The small molecule below binds the protein below.
Small molecule (SMILES): CC(=O)N[C@H]1[C@H](O[C@H]2[C@H](O)[C@@H](NC(C)=O)CO[C@@H]2CO[C@@H]2O[C@@H](C)[C@@H](O)[C@@H](O)[C@@H]2O)O[C@H](CO)[C@@H](O[C@@H]2O[C@H](CO[C@H]3O[C@H](CO)[C@@H](O)[C@H](O)[C@@H]3O)[C@@H](O)[C@H](O[C@H]3O[C@H](CO)[C@@H](O)[C@H](O)[C@@H]3O)[C@@H]2O)[C@@H]1O

Sequence of chain 2.A:
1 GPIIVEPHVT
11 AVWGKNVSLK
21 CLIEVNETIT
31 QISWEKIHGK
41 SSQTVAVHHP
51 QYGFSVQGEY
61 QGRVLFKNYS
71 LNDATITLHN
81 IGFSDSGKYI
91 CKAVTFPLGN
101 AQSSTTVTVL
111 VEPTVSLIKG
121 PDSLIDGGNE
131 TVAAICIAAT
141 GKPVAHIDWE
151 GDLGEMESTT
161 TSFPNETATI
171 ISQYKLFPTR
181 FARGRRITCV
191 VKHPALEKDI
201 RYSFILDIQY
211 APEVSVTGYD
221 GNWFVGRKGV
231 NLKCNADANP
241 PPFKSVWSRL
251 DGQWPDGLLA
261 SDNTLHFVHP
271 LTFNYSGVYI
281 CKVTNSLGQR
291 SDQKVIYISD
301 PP

Binding-site contacts:
Ligand atom C1 contacts residue ASN129 of chain 2.A at 1.7 Å.
Ligand atom N2 contacts residue ASN129 of chain 2.A at 3.2 Å (h-bond).
Ligand atom C2 contacts residue ASN129 of chain 2.A at 2.4 Å.
Ligand atom O6 contacts residue ASN129 of chain 2.A at 4.0 Å.
Ligand atom C6 contacts residue GLU130 of chain 2.A at 3.3 Å.
Ligand atom O5 contacts residue GLU130 of chain 2.A at 4.5 Å.
Ligand atom C4 contacts residue ASN129 of chain 2.A at 3.8 Å.
Ligand atom C6 contacts residue VAL132 of chain 2.A at 4.1 Å (hydrophobic).
Ligand atom C8 contacts residue ASN129 of chain 2.A at 4.1 Å.
Ligand atom O4 contacts residue VAL132 of chain 2.A at 2.9 Å.
Ligand atom C7 contacts residue ASN129 of chain 2.A at 4.0 Å.
Ligand atom C5 contacts residue GLU130 of chain 2.A at 3.9 Å.
Ligand atom O5 contacts residue GLU130 of chain 2.A at 3.2 Å (salt-bridge).
Ligand atom C3 contacts residue ASN129 of chain 2.A at 3.6 Å.
Ligand atom C6 contacts residue ASN129 of chain 2.A at 4.2 Å.
Ligand atom C1 contacts residue GLU130 of chain 2.A at 4.4 Å.
Ligand atom C5 contacts residue ASN129 of chain 2.A at 3.2 Å.
Ligand atom O3 contacts residue ASN129 of chain 2.A at 4.4 Å.
Ligand atom C4 contacts residue VAL132 of chain 2.A at 3.9 Å (hydrophobic).
Ligand atom C6 contacts residue THR131 of chain 2.A at 4.2 Å.
Ligand atom O5 contacts residue ASN129 of chain 2.A at 1.9 Å (h-bond).
Ligand atom O5 contacts residue ASN129 of chain 2.A at 4.3 Å.